Binding-site contacts:
Ligand atom C8 contacts residue LEU195 of chain 1.A at 3.7 Å (hydrophobic).
Ligand atom C5 contacts residue ASN202 of chain 1.A at 3.6 Å.
Ligand atom C7 contacts residue ARG355 of chain 1.A at 3.6 Å.
Ligand atom N2 contacts residue ASN202 of chain 1.A at 2.8 Å (h-bond).
Ligand atom C4 contacts residue ASN202 of chain 1.A at 4.1 Å.
Ligand atom C7 contacts residue VAL199 of chain 1.A at 4.2 Å (hydrophobic).
Ligand atom C3 contacts residue ASN202 of chain 1.A at 3.7 Å.
Ligand atom O7 contacts residue ARG355 of chain 1.A at 2.9 Å (salt-bridge).
Ligand atom C8 contacts residue ARG355 of chain 1.A at 3.5 Å.
Ligand atom C2 contacts residue ASN202 of chain 1.A at 2.3 Å.
Ligand atom C7 contacts residue ASN202 of chain 1.A at 3.4 Å.
Ligand atom C8 contacts residue VAL199 of chain 1.A at 3.8 Å (hydrophobic).
Ligand atom O7 contacts residue VAL199 of chain 1.A at 4.0 Å.
Ligand atom O7 contacts residue ASN202 of chain 1.A at 3.6 Å (h-bond).
Ligand atom O5 contacts residue ASN202 of chain 1.A at 2.3 Å (h-bond).
Ligand atom C1 contacts residue ASN202 of chain 1.A at 1.5 Å.
Ligand atom C8 contacts residue GLU198 of chain 1.A at 3.6 Å.

A protein and the small-molecule ligand that binds it are described below.
Small molecule (SMILES): CC(=O)N[C@@H]1[C@@H](O)[C@H](O)[C@@H](CO)O[C@H]1O

Sequence of chain 1.A:
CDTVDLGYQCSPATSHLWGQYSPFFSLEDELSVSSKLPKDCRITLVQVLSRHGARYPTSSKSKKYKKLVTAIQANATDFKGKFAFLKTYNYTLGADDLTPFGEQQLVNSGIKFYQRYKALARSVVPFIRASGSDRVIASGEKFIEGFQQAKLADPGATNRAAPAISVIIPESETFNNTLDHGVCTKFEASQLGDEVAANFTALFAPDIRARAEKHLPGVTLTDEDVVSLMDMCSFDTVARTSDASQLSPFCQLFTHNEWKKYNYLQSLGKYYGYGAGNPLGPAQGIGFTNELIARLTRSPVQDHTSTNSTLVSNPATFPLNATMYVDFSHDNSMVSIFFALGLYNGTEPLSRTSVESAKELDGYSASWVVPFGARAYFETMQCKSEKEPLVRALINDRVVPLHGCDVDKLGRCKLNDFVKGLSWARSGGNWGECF